Sequence of chain 1.A:
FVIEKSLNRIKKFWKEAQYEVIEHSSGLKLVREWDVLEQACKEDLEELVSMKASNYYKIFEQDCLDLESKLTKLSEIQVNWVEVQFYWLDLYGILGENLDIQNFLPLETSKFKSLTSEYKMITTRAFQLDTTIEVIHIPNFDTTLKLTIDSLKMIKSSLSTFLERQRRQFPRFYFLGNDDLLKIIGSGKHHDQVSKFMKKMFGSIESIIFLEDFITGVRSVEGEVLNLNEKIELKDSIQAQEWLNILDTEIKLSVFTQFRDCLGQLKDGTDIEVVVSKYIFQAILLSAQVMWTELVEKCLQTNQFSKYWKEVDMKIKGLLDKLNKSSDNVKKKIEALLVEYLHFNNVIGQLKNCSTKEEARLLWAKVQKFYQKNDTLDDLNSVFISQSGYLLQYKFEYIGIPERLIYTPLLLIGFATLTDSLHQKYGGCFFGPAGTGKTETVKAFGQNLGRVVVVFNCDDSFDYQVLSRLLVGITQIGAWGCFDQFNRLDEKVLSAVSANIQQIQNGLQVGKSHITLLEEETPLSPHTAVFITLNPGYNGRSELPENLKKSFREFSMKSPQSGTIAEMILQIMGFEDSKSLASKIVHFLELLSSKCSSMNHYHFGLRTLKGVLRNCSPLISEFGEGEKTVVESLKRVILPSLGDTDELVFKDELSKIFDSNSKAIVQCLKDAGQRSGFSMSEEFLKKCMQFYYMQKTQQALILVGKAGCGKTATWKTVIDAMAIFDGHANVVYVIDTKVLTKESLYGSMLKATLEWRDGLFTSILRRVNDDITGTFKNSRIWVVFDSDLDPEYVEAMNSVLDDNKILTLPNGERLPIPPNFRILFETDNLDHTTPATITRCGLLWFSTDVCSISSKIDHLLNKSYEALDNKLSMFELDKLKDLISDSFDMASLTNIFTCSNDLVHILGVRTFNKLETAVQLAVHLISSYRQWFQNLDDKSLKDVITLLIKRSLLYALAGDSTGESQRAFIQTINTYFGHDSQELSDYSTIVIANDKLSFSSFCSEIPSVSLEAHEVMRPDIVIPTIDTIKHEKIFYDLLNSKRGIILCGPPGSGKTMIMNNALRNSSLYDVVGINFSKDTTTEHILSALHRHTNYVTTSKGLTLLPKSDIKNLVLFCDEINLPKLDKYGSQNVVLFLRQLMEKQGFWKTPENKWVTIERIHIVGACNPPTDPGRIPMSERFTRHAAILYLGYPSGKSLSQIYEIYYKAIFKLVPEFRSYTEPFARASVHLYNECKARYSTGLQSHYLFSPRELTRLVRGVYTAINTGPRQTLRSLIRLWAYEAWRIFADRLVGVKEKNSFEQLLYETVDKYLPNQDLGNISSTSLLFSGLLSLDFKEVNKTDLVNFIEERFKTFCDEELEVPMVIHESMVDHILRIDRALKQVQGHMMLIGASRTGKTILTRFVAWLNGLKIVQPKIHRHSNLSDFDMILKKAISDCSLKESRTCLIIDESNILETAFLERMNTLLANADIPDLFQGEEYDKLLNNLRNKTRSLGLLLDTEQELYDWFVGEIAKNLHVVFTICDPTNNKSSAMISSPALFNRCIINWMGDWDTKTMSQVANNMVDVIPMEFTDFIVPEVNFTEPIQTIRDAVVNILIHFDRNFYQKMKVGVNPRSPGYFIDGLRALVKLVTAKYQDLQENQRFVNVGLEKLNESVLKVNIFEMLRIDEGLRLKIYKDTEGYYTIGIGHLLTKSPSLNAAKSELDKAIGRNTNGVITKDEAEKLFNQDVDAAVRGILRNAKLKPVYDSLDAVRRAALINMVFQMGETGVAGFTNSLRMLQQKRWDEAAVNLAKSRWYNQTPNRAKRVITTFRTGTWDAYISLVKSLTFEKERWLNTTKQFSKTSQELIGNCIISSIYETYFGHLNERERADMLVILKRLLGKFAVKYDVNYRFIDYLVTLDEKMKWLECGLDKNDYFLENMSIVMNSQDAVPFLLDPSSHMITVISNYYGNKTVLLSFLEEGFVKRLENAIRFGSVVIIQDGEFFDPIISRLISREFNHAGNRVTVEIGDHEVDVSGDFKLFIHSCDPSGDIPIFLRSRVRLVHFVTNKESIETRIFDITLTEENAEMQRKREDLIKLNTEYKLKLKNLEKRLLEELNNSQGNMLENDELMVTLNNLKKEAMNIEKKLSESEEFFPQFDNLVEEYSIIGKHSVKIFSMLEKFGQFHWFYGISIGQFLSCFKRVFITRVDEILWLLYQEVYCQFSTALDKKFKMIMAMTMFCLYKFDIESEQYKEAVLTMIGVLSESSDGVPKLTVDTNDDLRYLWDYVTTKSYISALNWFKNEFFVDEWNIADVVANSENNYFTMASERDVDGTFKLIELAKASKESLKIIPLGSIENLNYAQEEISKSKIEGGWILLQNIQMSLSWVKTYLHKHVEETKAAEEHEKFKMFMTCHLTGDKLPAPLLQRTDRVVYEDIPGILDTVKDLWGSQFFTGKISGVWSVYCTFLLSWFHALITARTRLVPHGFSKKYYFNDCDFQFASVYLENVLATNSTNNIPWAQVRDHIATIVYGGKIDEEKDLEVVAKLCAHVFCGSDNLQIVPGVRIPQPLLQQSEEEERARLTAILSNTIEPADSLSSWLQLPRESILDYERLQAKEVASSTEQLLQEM

Binding-site contacts:
Ligand atom O5' contacts residue ARG1190 of chain 1.A at 3.6 Å.
Ligand atom N3B contacts residue MG1 of chain 1.G at 3.5 Å.
Ligand atom O2A contacts residue ALA720 of chain 1.A at 3.3 Å (h-bond).
Ligand atom O1A contacts residue MG1 of chain 1.G at 3.4 Å.
Ligand atom N3B contacts residue ARG1190 of chain 1.A at 2.9 Å (salt-bridge).
Ligand atom O2B contacts residue THR719 of chain 1.A at 2.5 Å (h-bond).
Ligand atom N3 contacts residue HIS866 of chain 1.A at 3.5 Å.
Ligand atom O2G contacts residue ARG1190 of chain 1.A at 2.5 Å (salt-bridge).
Ligand atom O2G contacts residue ARG1145 of chain 1.A at 3.4 Å (salt-bridge).
Ligand atom O2B contacts residue GLU833 of chain 1.A at 2.7 Å (salt-bridge).
Ligand atom O1G contacts residue ARG1187 of chain 1.A at 3.2 Å (salt-bridge).
Ligand atom PG contacts residue ARG1190 of chain 1.A at 3.1 Å.
Ligand atom O2B contacts residue MG1 of chain 1.G at 2.7 Å.
Ligand atom N1 contacts residue CYS858 of chain 1.A at 3.3 Å (h-bond).
Ligand atom O3G contacts residue ARG1187 of chain 1.A at 3.0 Å (salt-bridge).
Ligand atom O3G contacts residue MG1 of chain 1.G at 1.9 Å.
Ligand atom O1G contacts residue LYS718 of chain 1.A at 2.5 Å (salt-bridge).
Ligand atom C4' contacts residue LYS863 of chain 1.A at 3.6 Å.
Ligand atom N6 contacts residue SER686 of chain 1.A at 3.2 Å (h-bond).
Ligand atom N6 contacts residue PHE691 of chain 1.A at 3.3 Å.
Ligand atom O1B contacts residue CYS716 of chain 1.A at 3.2 Å (h-bond).
Ligand atom N3 contacts residue CYS858 of chain 1.A at 3.5 Å (h-bond).
Ligand atom O2A contacts residue GLY717 of chain 1.A at 3.3 Å.
Ligand atom O3A contacts residue LYS718 of chain 1.A at 3.2 Å (salt-bridge).
Ligand atom PB contacts residue LYS718 of chain 1.A at 3.6 Å.
Ligand atom O3A contacts residue GLY717 of chain 1.A at 2.8 Å (h-bond).
Ligand atom O2' contacts residue HIS866 of chain 1.A at 3.5 Å.
Ligand atom N3B contacts residue GLY715 of chain 1.A at 3.4 Å (h-bond).
Ligand atom O4' contacts residue LYS863 of chain 1.A at 3.4 Å (salt-bridge).
Ligand atom N7 contacts residue VAL857 of chain 1.A at 3.5 Å.
Ligand atom N1 contacts residue SER686 of chain 1.A at 3.2 Å (h-bond).
Ligand atom C2' contacts residue HIS866 of chain 1.A at 3.6 Å.
Ligand atom PG contacts residue MG1 of chain 1.G at 3.2 Å.
Ligand atom C8 contacts residue ALA720 of chain 1.A at 3.7 Å (hydrophobic).
Ligand atom C2 contacts residue CYS858 of chain 1.A at 3.1 Å (hydrophobic).
Ligand atom O1B contacts residue LYS718 of chain 1.A at 2.5 Å (salt-bridge).
Ligand atom N7 contacts residue ALA720 of chain 1.A at 3.5 Å.
Ligand atom O1A contacts residue THR719 of chain 1.A at 3.5 Å (h-bond).
Ligand atom O3G contacts residue GLU833 of chain 1.A at 3.0 Å (salt-bridge).
Ligand atom O1B contacts residue GLY717 of chain 1.A at 3.3 Å (h-bond).

This protein binds this small molecule.
Small molecule (SMILES): Nc1ncnc2c1ncn2[C@@H]1O[C@H](CO[P](=O)(O)O[P](=O)(O)NP(=O)(O)O)[C@@H](O)[C@H]1O